The protein below binds the small molecule below.
Small molecule (SMILES): Cc1ccc(CCc2c3nc[nH]c3cc3c(=O)[nH]c(N)nc23)cc1

Sequence of chain 2.A:
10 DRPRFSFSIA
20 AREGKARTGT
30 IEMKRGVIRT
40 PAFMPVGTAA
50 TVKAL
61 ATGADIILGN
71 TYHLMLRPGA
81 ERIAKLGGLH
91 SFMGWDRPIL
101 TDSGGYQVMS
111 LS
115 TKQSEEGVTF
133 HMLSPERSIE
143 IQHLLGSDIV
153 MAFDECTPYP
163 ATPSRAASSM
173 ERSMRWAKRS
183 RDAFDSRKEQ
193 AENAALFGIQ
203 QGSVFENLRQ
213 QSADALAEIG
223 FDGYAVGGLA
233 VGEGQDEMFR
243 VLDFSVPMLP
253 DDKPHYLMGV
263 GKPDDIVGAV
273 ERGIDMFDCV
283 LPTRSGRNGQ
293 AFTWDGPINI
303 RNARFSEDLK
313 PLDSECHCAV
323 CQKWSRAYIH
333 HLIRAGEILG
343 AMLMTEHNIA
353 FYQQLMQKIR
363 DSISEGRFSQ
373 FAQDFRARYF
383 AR

Binding-site contacts:
Ligand atom N8 contacts residue MET260 of chain 2.A at 3.7 Å.
Ligand atom C7 contacts residue CYS158 of chain 2.A at 3.7 Å (hydrophobic).
Ligand atom N10 contacts residue TYR106 of chain 2.A at 3.4 Å.
Ligand atom N23 contacts residue MET260 of chain 2.A at 3.8 Å.
Ligand atom C9 contacts residue ASP156 of chain 2.A at 3.6 Å.
Ligand atom C6 contacts residue TYR106 of chain 2.A at 3.7 Å (hydrophobic).
Ligand atom C1 contacts residue LEU231 of chain 2.A at 3.5 Å (hydrophobic).
Ligand atom C1 contacts residue TYR106 of chain 2.A at 3.8 Å (hydrophobic).
Ligand atom C9 contacts residue MET260 of chain 2.A at 3.6 Å (hydrophobic).
Ligand atom C15 contacts residue ASP102 of chain 2.A at 3.5 Å.
Ligand atom C14 contacts residue TYR106 of chain 2.A at 3.6 Å (hydrophobic).
Ligand atom C9 contacts residue ASP102 of chain 2.A at 3.5 Å.
Ligand atom O22 contacts residue ASP156 of chain 2.A at 3.5 Å (salt-bridge).
Ligand atom C12 contacts residue GLY261 of chain 2.A at 3.5 Å.
Ligand atom N11 contacts residue LEU231 of chain 2.A at 2.7 Å (h-bond).
Ligand atom C9 contacts residue TYR106 of chain 2.A at 3.7 Å (hydrophobic).
Ligand atom N23 contacts residue ASP156 of chain 2.A at 2.8 Å (salt-bridge).
Ligand atom N13 contacts residue TYR106 of chain 2.A at 3.6 Å.
Ligand atom C4 contacts residue TYR106 of chain 2.A at 3.6 Å (hydrophobic).
Ligand atom C2 contacts residue CYS158 of chain 2.A at 3.7 Å (hydrophobic).
Ligand atom C17 contacts residue ASP280 of chain 2.A at 3.8 Å.
Ligand atom C7 contacts residue ASP156 of chain 2.A at 3.5 Å.
Ligand atom O22 contacts residue GLN203 of chain 2.A at 2.9 Å (h-bond).
Ligand atom C18 contacts residue VAL282 of chain 2.A at 3.6 Å (hydrophobic).
Ligand atom C14 contacts residue ASP102 of chain 2.A at 3.3 Å.
Ligand atom N23 contacts residue ILE201 of chain 2.A at 3.6 Å.
Ligand atom N11 contacts residue ALA232 of chain 2.A at 3.4 Å (h-bond).
Ligand atom O22 contacts residue GLY230 of chain 2.A at 2.8 Å (h-bond).
Ligand atom N13 contacts residue GLY261 of chain 2.A at 3.5 Å.
Ligand atom C21 contacts residue ASP102 of chain 2.A at 3.2 Å.
Ligand atom N10 contacts residue ASP102 of chain 2.A at 2.8 Å (salt-bridge).
Ligand atom N23 contacts residue SER103 of chain 2.A at 3.7 Å.
Ligand atom C12 contacts residue ALA232 of chain 2.A at 3.5 Å (hydrophobic).
Ligand atom C16 contacts residue ASP102 of chain 2.A at 3.8 Å.
Ligand atom O22 contacts residue GLY229 of chain 2.A at 3.3 Å.
Ligand atom N23 contacts residue ASP102 of chain 2.A at 2.8 Å (salt-bridge).
Ligand atom N8 contacts residue ASP156 of chain 2.A at 2.7 Å (salt-bridge).
Ligand atom O22 contacts residue CYS158 of chain 2.A at 3.5 Å.
Ligand atom N10 contacts residue MET260 of chain 2.A at 3.4 Å.
Ligand atom C5 contacts residue TYR106 of chain 2.A at 3.6 Å (hydrophobic).